Sequence of chain 1.C:
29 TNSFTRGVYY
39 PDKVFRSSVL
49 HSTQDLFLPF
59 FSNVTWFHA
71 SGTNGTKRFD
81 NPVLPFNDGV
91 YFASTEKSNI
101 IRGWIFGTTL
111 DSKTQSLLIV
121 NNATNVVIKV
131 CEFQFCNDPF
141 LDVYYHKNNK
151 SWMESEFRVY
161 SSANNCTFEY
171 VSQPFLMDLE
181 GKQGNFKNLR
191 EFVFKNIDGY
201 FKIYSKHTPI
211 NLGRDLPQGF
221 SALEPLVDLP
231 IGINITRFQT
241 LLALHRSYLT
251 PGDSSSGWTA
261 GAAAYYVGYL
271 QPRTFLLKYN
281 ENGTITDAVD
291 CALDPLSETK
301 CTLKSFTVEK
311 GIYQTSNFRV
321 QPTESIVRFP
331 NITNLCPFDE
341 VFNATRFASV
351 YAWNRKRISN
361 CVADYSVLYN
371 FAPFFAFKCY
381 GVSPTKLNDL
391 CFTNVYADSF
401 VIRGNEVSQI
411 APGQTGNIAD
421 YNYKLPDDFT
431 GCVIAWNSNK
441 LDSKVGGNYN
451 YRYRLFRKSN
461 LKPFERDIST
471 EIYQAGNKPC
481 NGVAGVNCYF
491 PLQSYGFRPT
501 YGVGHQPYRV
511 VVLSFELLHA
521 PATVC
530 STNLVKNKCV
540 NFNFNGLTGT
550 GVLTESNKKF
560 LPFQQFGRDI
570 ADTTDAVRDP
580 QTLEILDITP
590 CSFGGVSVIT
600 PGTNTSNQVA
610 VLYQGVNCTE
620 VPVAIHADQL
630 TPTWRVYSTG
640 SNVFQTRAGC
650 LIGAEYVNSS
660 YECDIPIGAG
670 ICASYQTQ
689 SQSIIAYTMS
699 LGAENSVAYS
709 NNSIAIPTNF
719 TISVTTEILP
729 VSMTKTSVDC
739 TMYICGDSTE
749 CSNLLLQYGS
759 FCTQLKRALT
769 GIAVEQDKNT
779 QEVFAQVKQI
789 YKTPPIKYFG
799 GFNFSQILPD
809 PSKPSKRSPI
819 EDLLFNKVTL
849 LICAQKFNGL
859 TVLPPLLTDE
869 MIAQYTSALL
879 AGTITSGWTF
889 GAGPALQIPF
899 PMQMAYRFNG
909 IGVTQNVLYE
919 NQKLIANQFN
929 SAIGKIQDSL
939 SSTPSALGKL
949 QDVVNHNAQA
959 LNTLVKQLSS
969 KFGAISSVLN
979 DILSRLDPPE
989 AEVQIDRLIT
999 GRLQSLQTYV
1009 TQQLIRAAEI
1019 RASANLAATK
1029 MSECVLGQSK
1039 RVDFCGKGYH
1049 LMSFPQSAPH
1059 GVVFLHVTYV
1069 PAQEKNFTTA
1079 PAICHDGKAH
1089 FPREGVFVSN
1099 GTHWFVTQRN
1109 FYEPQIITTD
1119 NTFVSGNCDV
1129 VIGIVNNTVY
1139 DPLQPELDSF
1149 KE

Binding-site contacts:
Ligand atom C1 contacts residue ASN1074 of chain 1.D at 3.6 Å.
Ligand atom C4 contacts residue ALA706 of chain 1.D at 4.4 Å (hydrophobic).
Ligand atom C8 contacts residue GLU1072 of chain 1.D at 3.9 Å.
Ligand atom O7 contacts residue ASN1074 of chain 1.D at 4.1 Å.
Ligand atom N2 contacts residue ASN1074 of chain 1.D at 4.3 Å.
Ligand atom C2 contacts residue ASN1074 of chain 1.D at 4.5 Å.
Ligand atom C1 contacts residue GLN895 of chain 1.C at 4.4 Å.
Ligand atom C3 contacts residue ALA706 of chain 1.D at 4.4 Å (hydrophobic).
Ligand atom C5 contacts residue ALA706 of chain 1.D at 3.9 Å (hydrophobic).
Ligand atom C8 contacts residue ASN1074 of chain 1.D at 4.5 Å.
Ligand atom C7 contacts residue ASN1074 of chain 1.D at 4.3 Å.
Ligand atom O5 contacts residue ASN1074 of chain 1.D at 4.0 Å.
Ligand atom O4 contacts residue ALA706 of chain 1.D at 4.2 Å.

Sequence of chain 1.D:
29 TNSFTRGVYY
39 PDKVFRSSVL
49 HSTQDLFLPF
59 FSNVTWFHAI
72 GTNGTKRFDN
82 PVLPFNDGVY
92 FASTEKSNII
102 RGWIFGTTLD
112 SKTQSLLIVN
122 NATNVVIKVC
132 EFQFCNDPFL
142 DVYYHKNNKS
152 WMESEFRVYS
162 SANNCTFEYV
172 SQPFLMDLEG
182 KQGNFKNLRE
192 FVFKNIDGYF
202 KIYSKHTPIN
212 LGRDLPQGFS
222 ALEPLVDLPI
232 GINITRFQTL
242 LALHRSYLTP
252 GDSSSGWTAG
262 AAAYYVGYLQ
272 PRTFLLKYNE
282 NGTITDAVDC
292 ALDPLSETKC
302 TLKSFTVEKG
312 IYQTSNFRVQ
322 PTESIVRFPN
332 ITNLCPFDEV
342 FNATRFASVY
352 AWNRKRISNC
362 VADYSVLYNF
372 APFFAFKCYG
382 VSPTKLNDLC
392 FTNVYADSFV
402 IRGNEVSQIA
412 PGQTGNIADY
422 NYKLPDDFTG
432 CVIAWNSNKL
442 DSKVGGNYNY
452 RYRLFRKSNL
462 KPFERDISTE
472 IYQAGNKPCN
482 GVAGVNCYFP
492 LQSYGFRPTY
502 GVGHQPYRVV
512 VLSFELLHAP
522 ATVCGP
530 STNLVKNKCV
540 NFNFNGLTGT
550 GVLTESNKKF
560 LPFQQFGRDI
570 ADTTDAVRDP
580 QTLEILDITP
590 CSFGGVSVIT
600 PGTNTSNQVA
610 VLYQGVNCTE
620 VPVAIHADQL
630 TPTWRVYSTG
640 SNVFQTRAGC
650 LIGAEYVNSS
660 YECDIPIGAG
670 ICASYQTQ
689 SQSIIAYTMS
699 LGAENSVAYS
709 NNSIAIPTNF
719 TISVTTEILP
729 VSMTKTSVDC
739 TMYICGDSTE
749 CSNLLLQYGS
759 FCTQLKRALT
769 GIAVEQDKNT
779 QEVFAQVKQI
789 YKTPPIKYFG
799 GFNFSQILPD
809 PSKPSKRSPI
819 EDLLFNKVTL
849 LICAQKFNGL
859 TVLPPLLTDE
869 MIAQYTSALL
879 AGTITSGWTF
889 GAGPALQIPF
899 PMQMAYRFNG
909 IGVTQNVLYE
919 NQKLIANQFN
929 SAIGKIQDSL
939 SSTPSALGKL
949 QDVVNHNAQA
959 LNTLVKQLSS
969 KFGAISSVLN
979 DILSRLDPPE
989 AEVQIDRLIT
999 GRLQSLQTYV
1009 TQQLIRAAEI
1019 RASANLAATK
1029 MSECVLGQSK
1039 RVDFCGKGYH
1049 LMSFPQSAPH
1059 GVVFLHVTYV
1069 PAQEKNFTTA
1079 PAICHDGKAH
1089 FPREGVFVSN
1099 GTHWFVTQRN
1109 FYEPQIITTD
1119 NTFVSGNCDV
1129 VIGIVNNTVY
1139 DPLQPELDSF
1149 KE

A small-molecule ligand and the protein it binds are described below.
Small molecule (SMILES): CC(=O)N[C@@H]1[C@@H](O)[C@H](O)[C@@H](CO)O[C@H]1O